A small-molecule ligand and the protein it binds are described below.
Small molecule (SMILES): CC(=O)N[C@H]1[C@H](O[C@H]2[C@H](O)[C@@H](NC(C)=O)CO[C@@H]2CO)O[C@H](CO)[C@@H](O[C@@H]2O[C@H](CO)[C@@H](O)[C@H](O[C@H]3O[C@H](CO)[C@@H](O)[C@H](O)[C@@H]3O[C@H]3O[C@H](CO)[C@@H](O)[C@H](O)[C@@H]3O)[C@@H]2O)[C@@H]1O

Sequence of chain 1.C:
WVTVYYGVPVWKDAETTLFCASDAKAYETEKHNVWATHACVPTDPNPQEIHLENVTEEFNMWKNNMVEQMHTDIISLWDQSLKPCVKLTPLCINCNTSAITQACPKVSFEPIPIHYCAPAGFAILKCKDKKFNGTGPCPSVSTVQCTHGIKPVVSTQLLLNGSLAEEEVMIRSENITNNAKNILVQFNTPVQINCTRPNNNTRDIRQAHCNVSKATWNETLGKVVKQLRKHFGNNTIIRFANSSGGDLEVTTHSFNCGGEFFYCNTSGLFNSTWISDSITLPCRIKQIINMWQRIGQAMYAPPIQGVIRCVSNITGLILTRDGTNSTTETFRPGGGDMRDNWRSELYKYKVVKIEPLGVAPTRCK

Binding-site contacts:
Ligand atom C8 contacts residue VAL224 of chain 1.C at 3.7 Å (hydrophobic).
Ligand atom C2 contacts residue ASN232 of chain 1.C at 2.4 Å.
Ligand atom O4 contacts residue ILE407 of chain 1.C at 3.8 Å.
Ligand atom C6 contacts residue GLY348 of chain 1.C at 3.7 Å.
Ligand atom C3 contacts residue ASN232 of chain 1.C at 3.7 Å.
Ligand atom C1 contacts residue ASN232 of chain 1.C at 1.4 Å.
Ligand atom N2 contacts residue ASN232 of chain 1.C at 2.9 Å (h-bond).
Ligand atom C7 contacts residue VAL414 of chain 1.C at 3.7 Å (hydrophobic).
Ligand atom O3 contacts residue CYS413 of chain 1.C at 3.6 Å.
Ligand atom O6 contacts residue CYS347 of chain 1.C at 3.4 Å.
Ligand atom O7 contacts residue PRO182 of chain 1.C at 4.0 Å.
Ligand atom C7 contacts residue ASN346 of chain 1.C at 4.0 Å.
Ligand atom C6 contacts residue ILE407 of chain 1.C at 3.8 Å (hydrophobic).
Ligand atom C6 contacts residue GLY348 of chain 1.C at 3.9 Å.
Ligand atom O4 contacts residue GLN408 of chain 1.C at 3.7 Å.
Ligand atom O6 contacts residue CYS413 of chain 1.C at 3.8 Å.
Ligand atom C7 contacts residue VAL224 of chain 1.C at 4.1 Å (hydrophobic).
Ligand atom O4 contacts residue GLY409 of chain 1.C at 3.4 Å (h-bond).
Ligand atom O6 contacts residue GLY348 of chain 1.C at 2.9 Å (h-bond).
Ligand atom C8 contacts residue PHE345 of chain 1.C at 4.0 Å (hydrophobic).
Ligand atom C8 contacts residue ASN346 of chain 1.C at 3.6 Å.
Ligand atom O6 contacts residue GLY348 of chain 1.C at 4.0 Å.
Ligand atom C6 contacts residue GLY409 of chain 1.C at 3.7 Å.
Ligand atom C8 contacts residue VAL414 of chain 1.C at 3.8 Å (hydrophobic).
Ligand atom C3 contacts residue CYS413 of chain 1.C at 4.0 Å (hydrophobic).
Ligand atom C8 contacts residue LEU231 of chain 1.C at 3.5 Å (hydrophobic).
Ligand atom O6 contacts residue VAL410 of chain 1.C at 2.9 Å (h-bond).
Ligand atom C5 contacts residue ASN232 of chain 1.C at 3.6 Å.
Ligand atom C6 contacts residue VAL410 of chain 1.C at 3.6 Å (hydrophobic).
Ligand atom O6 contacts residue VAL178 of chain 1.C at 3.5 Å (h-bond).
Ligand atom O5 contacts residue CYS413 of chain 1.C at 3.7 Å.
Ligand atom O5 contacts residue LYS222 of chain 1.C at 3.8 Å.
Ligand atom O6 contacts residue ILE407 of chain 1.C at 3.9 Å.
Ligand atom O5 contacts residue ASN232 of chain 1.C at 2.3 Å (h-bond).
Ligand atom O4 contacts residue VAL414 of chain 1.C at 3.9 Å.
Ligand atom C7 contacts residue ASN232 of chain 1.C at 3.8 Å.
Ligand atom O4 contacts residue CYS413 of chain 1.C at 3.8 Å.
Ligand atom C5 contacts residue VAL414 of chain 1.C at 3.8 Å (hydrophobic).
Ligand atom O7 contacts residue ASN346 of chain 1.C at 3.8 Å.
Ligand atom O7 contacts residue VAL414 of chain 1.C at 3.3 Å.